Sequence of chain 1.C:
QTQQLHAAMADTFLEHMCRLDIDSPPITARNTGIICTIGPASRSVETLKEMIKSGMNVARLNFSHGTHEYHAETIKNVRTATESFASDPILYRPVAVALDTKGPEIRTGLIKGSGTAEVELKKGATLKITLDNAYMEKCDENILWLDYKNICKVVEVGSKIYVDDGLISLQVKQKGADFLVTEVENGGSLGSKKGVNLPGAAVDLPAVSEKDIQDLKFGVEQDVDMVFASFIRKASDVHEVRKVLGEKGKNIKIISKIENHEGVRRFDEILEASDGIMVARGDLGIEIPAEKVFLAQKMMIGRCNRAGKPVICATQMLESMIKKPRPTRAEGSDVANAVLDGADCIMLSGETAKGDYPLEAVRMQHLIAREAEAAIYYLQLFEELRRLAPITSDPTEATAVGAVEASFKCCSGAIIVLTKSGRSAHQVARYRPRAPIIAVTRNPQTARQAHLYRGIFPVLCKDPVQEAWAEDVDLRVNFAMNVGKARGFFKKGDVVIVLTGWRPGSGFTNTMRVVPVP

Binding-site contacts:
Ligand atom O6P contacts residue THR419 of chain 1.C at 2.5 Å (h-bond).
Ligand atom O5P contacts residue LYS420 of chain 1.C at 3.3 Å (salt-bridge).
Ligand atom O5 contacts residue LEU418 of chain 1.C at 3.7 Å.
Ligand atom O4P contacts residue SER506 of chain 1.C at 3.2 Å (h-bond).
Ligand atom O3 contacts residue GLY501 of chain 1.C at 3.1 Å.
Ligand atom O3 contacts residue ARG503 of chain 1.C at 3.0 Å (salt-bridge).
Ligand atom O1P contacts residue LYS420 of chain 1.C at 3.4 Å (salt-bridge).
Ligand atom C4 contacts residue THR509 of chain 1.C at 3.7 Å.
Ligand atom O4 contacts residue SER506 of chain 1.C at 3.4 Å (h-bond).
Ligand atom O5P contacts residue SER506 of chain 1.C at 3.7 Å.
Ligand atom O2 contacts residue GLY501 of chain 1.C at 3.7 Å.
Ligand atom O6 contacts residue THR419 of chain 1.C at 3.7 Å.
Ligand atom O6 contacts residue LYS420 of chain 1.C at 3.4 Å (salt-bridge).
Ligand atom O4P contacts residue SER424 of chain 1.C at 3.7 Å.
Ligand atom O1P contacts residue PRO504 of chain 1.C at 3.1 Å (h-bond).
Ligand atom O2P contacts residue TRP469 of chain 1.C at 2.8 Å (h-bond).
Ligand atom P2 contacts residue THR419 of chain 1.C at 3.4 Å.
Ligand atom O5P contacts residue SER421 of chain 1.C at 2.4 Å (h-bond).
Ligand atom P2 contacts residue SER421 of chain 1.C at 3.5 Å.
Ligand atom C1 contacts residue ARG476 of chain 1.C at 3.8 Å.
Ligand atom O3P contacts residue ARG476 of chain 1.C at 2.6 Å (salt-bridge).
Ligand atom O4 contacts residue THR509 of chain 1.C at 3.6 Å.
Ligand atom O5P contacts residue GLY422 of chain 1.C at 3.7 Å.
Ligand atom P1 contacts residue ARG476 of chain 1.C at 3.5 Å.
Ligand atom O6P contacts residue ARG423 of chain 1.C at 3.8 Å.
Ligand atom O3 contacts residue TRP469 of chain 1.C at 3.8 Å.
Ligand atom C6 contacts residue THR509 of chain 1.C at 3.4 Å.
Ligand atom O1P contacts residue GLY505 of chain 1.C at 3.1 Å (h-bond).
Ligand atom C3 contacts residue ARG503 of chain 1.C at 3.6 Å.
Ligand atom O4P contacts residue GLY507 of chain 1.C at 3.3 Å.
Ligand atom O6P contacts residue SER424 of chain 1.C at 2.7 Å (h-bond).
Ligand atom O5P contacts residue THR419 of chain 1.C at 3.3 Å (h-bond).
Ligand atom O3P contacts residue LYS420 of chain 1.C at 3.5 Å.
Ligand atom C6 contacts residue LEU418 of chain 1.C at 3.6 Å (hydrophobic).
Ligand atom C6 contacts residue SER424 of chain 1.C at 3.8 Å.
Ligand atom O2 contacts residue LEU418 of chain 1.C at 3.7 Å.
Ligand atom P2 contacts residue SER424 of chain 1.C at 3.6 Å.
Ligand atom O4 contacts residue PHE508 of chain 1.C at 2.6 Å (h-bond).
Ligand atom O2P contacts residue ARG476 of chain 1.C at 2.7 Å (salt-bridge).
Ligand atom O4 contacts residue GLY507 of chain 1.C at 3.6 Å.

The protein below binds the small molecule below.
Small molecule (SMILES): O=P(O)(O)OC[C@H]1O[C@](O)(COP(=O)(O)O)[C@@H](O)[C@@H]1O